Sequence of chain 1.B:
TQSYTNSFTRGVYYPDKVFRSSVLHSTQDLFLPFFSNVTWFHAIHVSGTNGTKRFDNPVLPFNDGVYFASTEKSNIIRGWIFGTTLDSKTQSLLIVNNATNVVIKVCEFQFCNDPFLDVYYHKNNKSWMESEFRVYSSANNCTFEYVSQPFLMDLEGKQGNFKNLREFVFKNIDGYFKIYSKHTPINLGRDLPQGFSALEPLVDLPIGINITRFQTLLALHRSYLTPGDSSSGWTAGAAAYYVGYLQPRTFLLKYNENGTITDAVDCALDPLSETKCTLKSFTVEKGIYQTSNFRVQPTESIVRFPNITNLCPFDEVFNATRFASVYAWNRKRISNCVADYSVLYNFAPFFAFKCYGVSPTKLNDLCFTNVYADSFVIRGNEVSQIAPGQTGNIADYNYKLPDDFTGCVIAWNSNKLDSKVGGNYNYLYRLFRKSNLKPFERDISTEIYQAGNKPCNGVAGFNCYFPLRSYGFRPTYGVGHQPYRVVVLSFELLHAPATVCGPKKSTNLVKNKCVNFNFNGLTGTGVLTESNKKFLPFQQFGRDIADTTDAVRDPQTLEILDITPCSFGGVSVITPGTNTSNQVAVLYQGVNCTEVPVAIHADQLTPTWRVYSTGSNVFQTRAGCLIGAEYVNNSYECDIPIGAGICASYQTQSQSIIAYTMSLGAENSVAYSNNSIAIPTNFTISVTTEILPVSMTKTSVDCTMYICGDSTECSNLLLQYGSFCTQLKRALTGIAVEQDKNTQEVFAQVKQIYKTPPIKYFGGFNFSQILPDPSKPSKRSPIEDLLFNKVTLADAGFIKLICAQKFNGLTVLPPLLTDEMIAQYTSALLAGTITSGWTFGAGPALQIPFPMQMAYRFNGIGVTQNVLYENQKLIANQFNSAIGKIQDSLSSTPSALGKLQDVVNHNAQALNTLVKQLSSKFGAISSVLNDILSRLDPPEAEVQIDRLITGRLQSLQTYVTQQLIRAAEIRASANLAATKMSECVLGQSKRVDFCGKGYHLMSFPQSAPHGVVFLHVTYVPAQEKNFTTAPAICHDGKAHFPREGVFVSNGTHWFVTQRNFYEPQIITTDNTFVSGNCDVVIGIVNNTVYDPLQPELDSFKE

Binding-site contacts:
Ligand atom C1 contacts residue ASN122 of chain 1.B at 3.7 Å.
Ligand atom C6 contacts residue ASN122 of chain 1.B at 3.7 Å.
Ligand atom O3 contacts residue THR121 of chain 1.B at 4.4 Å.
Ligand atom C7 contacts residue THR121 of chain 1.B at 3.5 Å.
Ligand atom N2 contacts residue THR121 of chain 1.B at 2.9 Å (h-bond).
Ligand atom N2 contacts residue ALA120 of chain 1.B at 4.4 Å.
Ligand atom C7 contacts residue ASN119 of chain 1.B at 4.0 Å.
Ligand atom O4 contacts residue ASN122 of chain 1.B at 4.3 Å.
Ligand atom C1 contacts residue THR121 of chain 1.B at 4.2 Å.
Ligand atom C8 contacts residue THR121 of chain 1.B at 3.4 Å.
Ligand atom N2 contacts residue ASN119 of chain 1.B at 2.9 Å (h-bond).
Ligand atom O5 contacts residue ASN119 of chain 1.B at 2.4 Å (h-bond).
Ligand atom C8 contacts residue ALA120 of chain 1.B at 3.6 Å (hydrophobic).
Ligand atom C1 contacts residue ASN119 of chain 1.B at 1.4 Å.
Ligand atom C7 contacts residue ALA120 of chain 1.B at 4.5 Å (hydrophobic).
Ligand atom C2 contacts residue THR121 of chain 1.B at 3.8 Å.
Ligand atom C5 contacts residue ASN119 of chain 1.B at 3.7 Å.
Ligand atom C4 contacts residue ASN119 of chain 1.B at 4.2 Å.
Ligand atom C3 contacts residue ASN119 of chain 1.B at 3.8 Å.
Ligand atom C2 contacts residue ASN119 of chain 1.B at 2.5 Å.
Ligand atom C5 contacts residue ASN122 of chain 1.B at 3.5 Å.
Ligand atom C3 contacts residue THR121 of chain 1.B at 3.9 Å.
Ligand atom O5 contacts residue ASN122 of chain 1.B at 3.7 Å.

A small-molecule ligand and the protein it binds are described below.
Small molecule (SMILES): CC(=O)N[C@@H]1[C@@H](O)[C@H](O)[C@@H](CO)O[C@H]1O